Binding-site contacts:
Ligand atom C8 contacts residue ASN523 of chain 1.B at 4.3 Å.
Ligand atom C2 contacts residue ASN523 of chain 1.B at 2.5 Å.
Ligand atom O6 contacts residue ASN523 of chain 1.B at 4.4 Å.
Ligand atom C8 contacts residue VAL528 of chain 1.B at 3.8 Å (hydrophobic).
Ligand atom C4 contacts residue ASN523 of chain 1.B at 4.4 Å.
Ligand atom O5 contacts residue ASN523 of chain 1.B at 2.4 Å (h-bond).
Ligand atom C1 contacts residue ASN523 of chain 1.B at 1.5 Å.
Ligand atom C7 contacts residue VAL528 of chain 1.B at 3.9 Å (hydrophobic).
Ligand atom O7 contacts residue ASN523 of chain 1.B at 3.9 Å.
Ligand atom O7 contacts residue VAL528 of chain 1.B at 3.5 Å.
Ligand atom C7 contacts residue ASN523 of chain 1.B at 3.5 Å.
Ligand atom O5 contacts residue ILE526 of chain 1.B at 4.4 Å.
Ligand atom N2 contacts residue ASN523 of chain 1.B at 2.9 Å (h-bond).
Ligand atom C3 contacts residue ASN523 of chain 1.B at 3.9 Å.
Ligand atom C5 contacts residue ASN523 of chain 1.B at 3.7 Å.
Ligand atom C8 contacts residue PHE521 of chain 1.B at 3.5 Å (hydrophobic).

Sequence of chain 1.B:
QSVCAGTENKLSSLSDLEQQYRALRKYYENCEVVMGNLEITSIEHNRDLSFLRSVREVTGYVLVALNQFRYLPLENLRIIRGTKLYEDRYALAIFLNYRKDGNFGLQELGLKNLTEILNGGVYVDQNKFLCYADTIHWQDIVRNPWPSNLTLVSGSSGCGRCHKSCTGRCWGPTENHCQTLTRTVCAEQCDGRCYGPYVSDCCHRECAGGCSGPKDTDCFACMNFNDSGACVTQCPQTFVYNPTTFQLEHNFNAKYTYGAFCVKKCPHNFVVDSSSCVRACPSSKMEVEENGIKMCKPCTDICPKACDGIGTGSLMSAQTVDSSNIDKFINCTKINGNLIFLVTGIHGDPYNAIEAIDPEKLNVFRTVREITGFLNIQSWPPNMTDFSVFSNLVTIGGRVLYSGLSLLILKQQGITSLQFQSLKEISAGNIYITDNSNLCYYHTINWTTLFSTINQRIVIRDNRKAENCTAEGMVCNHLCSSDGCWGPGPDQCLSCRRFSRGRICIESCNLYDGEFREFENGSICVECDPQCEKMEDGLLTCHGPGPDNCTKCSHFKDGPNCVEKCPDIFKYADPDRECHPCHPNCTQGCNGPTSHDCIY

A small-molecule ligand and the protein it binds are described below.
Small molecule (SMILES): CC(=O)N[C@H]1[C@H](O[C@H]2[C@H](O)[C@@H](NC(C)=O)CO[C@@H]2CO)O[C@H](CO)[C@@H](O[C@@H]2O[C@H](CO)[C@@H](O)[C@H](O)[C@@H]2O)[C@@H]1O